Sequence of chain 1.B:
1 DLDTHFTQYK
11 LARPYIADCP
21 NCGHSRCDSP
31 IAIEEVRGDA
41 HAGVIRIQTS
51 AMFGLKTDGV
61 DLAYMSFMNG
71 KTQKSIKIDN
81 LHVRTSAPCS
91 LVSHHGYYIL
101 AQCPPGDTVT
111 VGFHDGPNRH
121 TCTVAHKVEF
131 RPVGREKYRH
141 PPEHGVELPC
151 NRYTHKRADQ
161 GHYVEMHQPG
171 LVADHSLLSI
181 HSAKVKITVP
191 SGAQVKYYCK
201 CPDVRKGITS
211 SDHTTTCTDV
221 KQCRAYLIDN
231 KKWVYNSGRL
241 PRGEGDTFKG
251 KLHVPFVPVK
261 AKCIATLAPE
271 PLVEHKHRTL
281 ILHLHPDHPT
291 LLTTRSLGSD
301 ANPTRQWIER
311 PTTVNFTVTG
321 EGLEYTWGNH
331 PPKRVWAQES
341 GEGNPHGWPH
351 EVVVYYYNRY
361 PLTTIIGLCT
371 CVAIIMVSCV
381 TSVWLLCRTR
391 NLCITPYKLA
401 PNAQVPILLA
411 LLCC

Binding-site contacts:
Ligand atom C7 contacts residue THR313 of chain 1.B at 4.3 Å.
Ligand atom C8 contacts residue ASN315 of chain 1.B at 4.3 Å.
Ligand atom O5 contacts residue ASN315 of chain 1.B at 2.4 Å (h-bond).
Ligand atom C3 contacts residue ASN315 of chain 1.B at 3.8 Å.
Ligand atom C5 contacts residue ASN315 of chain 1.B at 3.7 Å.
Ligand atom C8 contacts residue THR313 of chain 1.B at 3.8 Å.
Ligand atom O5 contacts residue ILE281 of chain 1.B at 4.5 Å.
Ligand atom C2 contacts residue ASN315 of chain 1.B at 2.5 Å.
Ligand atom C4 contacts residue ASN315 of chain 1.B at 4.2 Å.
Ligand atom N2 contacts residue THR313 of chain 1.B at 3.9 Å.
Ligand atom O7 contacts residue ASN315 of chain 1.B at 3.0 Å (h-bond).
Ligand atom N2 contacts residue ASN315 of chain 1.B at 2.9 Å (h-bond).
Ligand atom C1 contacts residue ASN315 of chain 1.B at 1.4 Å.
Ligand atom C1 contacts residue THR313 of chain 1.B at 4.2 Å.
Ligand atom C7 contacts residue ASN315 of chain 1.B at 3.1 Å.
Ligand atom O6 contacts residue ILE281 of chain 1.B at 4.0 Å.

This small molecule binds to this protein.
Small molecule (SMILES): CC(=O)N[C@@H]1[C@@H](O)[C@H](O)[C@@H](CO)O[C@H]1O